The small molecule below binds the protein below.
Small molecule (SMILES): C[N+]1(C)CCc2cc3c(cc2[C@H]1[C@@H]1OC(=O)c2c1ccc1c2OCO1)OCO3

Sequence of chain 1.A:
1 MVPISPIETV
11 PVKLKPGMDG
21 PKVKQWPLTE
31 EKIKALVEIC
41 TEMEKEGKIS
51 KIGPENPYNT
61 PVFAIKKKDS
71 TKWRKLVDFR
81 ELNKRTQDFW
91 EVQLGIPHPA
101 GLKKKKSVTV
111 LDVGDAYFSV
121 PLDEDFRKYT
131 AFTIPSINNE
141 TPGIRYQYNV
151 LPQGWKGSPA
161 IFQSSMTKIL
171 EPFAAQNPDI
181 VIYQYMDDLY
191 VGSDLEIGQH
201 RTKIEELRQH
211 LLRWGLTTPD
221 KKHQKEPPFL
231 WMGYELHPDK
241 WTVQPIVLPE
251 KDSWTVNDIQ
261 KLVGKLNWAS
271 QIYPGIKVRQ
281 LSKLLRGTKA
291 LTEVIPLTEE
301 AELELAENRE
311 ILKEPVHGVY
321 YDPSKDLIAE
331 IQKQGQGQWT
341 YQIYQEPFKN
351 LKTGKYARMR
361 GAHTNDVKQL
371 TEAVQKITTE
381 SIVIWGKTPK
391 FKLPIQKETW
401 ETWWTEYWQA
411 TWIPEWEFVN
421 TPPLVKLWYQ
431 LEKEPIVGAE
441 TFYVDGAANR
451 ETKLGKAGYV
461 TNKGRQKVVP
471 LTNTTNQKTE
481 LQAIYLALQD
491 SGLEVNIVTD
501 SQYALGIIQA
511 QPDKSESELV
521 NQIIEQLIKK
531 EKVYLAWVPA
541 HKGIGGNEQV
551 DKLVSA

Binding-site contacts:
Ligand atom O10 contacts residue GLY52 of chain 1.B at 3.9 Å.
Ligand atom C23 contacts residue LYS168 of chain 1.A at 4.0 Å.
Ligand atom C13 contacts residue LYS168 of chain 1.A at 3.4 Å.
Ligand atom C09 contacts residue LYS168 of chain 1.A at 3.6 Å.
Ligand atom C01 contacts residue GLY52 of chain 1.B at 3.7 Å.
Ligand atom C26 contacts residue GLU8 of chain 1.A at 3.0 Å.
Ligand atom O24 contacts residue ILE7 of chain 1.A at 3.4 Å.
Ligand atom C23 contacts residue SER165 of chain 1.A at 3.5 Å.
Ligand atom O10 contacts residue PRO53 of chain 1.B at 3.6 Å.
Ligand atom C09 contacts residue ILE51 of chain 1.B at 3.7 Å (hydrophobic).
Ligand atom C08 contacts residue GLY52 of chain 1.B at 3.6 Å.
Ligand atom O24 contacts residue GLU8 of chain 1.A at 3.7 Å.
Ligand atom O19 contacts residue LYS168 of chain 1.A at 3.5 Å.
Ligand atom C28 contacts residue GLU8 of chain 1.A at 3.4 Å.
Ligand atom O24 contacts residue SER165 of chain 1.A at 3.3 Å.
Ligand atom O12 contacts residue ILE51 of chain 1.B at 3.5 Å (h-bond).
Ligand atom C25 contacts residue SER165 of chain 1.A at 4.0 Å.
Ligand atom C05 contacts residue LYS50 of chain 1.B at 3.8 Å.
Ligand atom C25 contacts residue GLU8 of chain 1.A at 3.5 Å.
Ligand atom O17 contacts residue GLU8 of chain 1.A at 3.8 Å.
Ligand atom C15 contacts residue GLU8 of chain 1.A at 3.8 Å.
Ligand atom C27 contacts residue GLU8 of chain 1.A at 3.6 Å.
Ligand atom O22 contacts residue LYS168 of chain 1.A at 3.1 Å.
Ligand atom C11 contacts residue SER164 of chain 1.A at 3.7 Å.
Ligand atom C21 contacts residue LYS168 of chain 1.A at 3.8 Å.
Ligand atom O12 contacts residue LYS168 of chain 1.A at 3.4 Å.
Ligand atom C11 contacts residue LYS168 of chain 1.A at 3.7 Å.
Ligand atom C26 contacts residue VAL10 of chain 1.A at 4.0 Å (hydrophobic).
Ligand atom C23 contacts residue ILE7 of chain 1.A at 3.8 Å (hydrophobic).
Ligand atom C01 contacts residue LYS50 of chain 1.B at 3.9 Å.
Ligand atom C14 contacts residue ILE51 of chain 1.B at 3.4 Å (hydrophobic).
Ligand atom C09 contacts residue GLY52 of chain 1.B at 3.6 Å.
Ligand atom C06 contacts residue ILE51 of chain 1.B at 4.0 Å (hydrophobic).
Ligand atom C16 contacts residue GLU8 of chain 1.A at 3.0 Å.
Ligand atom O10 contacts residue SER164 of chain 1.A at 3.2 Å.
Ligand atom C13 contacts residue ILE51 of chain 1.B at 3.3 Å (hydrophobic).
Ligand atom O10 contacts residue LYS168 of chain 1.A at 3.8 Å.
Ligand atom C14 contacts residue LYS168 of chain 1.A at 3.6 Å.
Ligand atom C03 contacts residue GLU8 of chain 1.A at 3.1 Å.
Ligand atom C04 contacts residue LYS50 of chain 1.B at 3.9 Å.

Sequence of chain 1.B:
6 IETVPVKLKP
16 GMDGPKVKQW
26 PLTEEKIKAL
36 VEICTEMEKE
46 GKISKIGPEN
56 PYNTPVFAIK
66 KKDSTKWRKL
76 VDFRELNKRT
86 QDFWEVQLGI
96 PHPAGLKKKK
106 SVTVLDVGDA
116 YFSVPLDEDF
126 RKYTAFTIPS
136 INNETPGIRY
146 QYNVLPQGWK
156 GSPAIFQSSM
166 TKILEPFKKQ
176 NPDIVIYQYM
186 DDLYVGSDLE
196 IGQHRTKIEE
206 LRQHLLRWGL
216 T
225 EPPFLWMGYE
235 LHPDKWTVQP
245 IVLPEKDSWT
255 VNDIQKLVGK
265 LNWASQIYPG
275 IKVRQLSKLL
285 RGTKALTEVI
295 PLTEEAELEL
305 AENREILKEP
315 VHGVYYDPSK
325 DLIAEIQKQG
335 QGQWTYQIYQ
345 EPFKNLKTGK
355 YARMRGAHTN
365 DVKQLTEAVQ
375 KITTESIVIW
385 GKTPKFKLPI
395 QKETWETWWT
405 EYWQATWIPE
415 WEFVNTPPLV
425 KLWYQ